The small molecule below binds the protein below.
Small molecule (SMILES): CC[n+]1ccc(-c2cc[n+](CC)cc2)cc1

Binding-site contacts:
Ligand atom C13 contacts residue GLU63 of chain 2.A at 3.9 Å.
Ligand atom C14 contacts residue LEU603 of chain 2.A at 3.8 Å (hydrophobic).
Ligand atom C08 contacts residue LEU632 of chain 2.A at 3.4 Å (hydrophobic).
Ligand atom C06 contacts residue LEU603 of chain 2.A at 4.4 Å (hydrophobic).
Ligand atom C14 contacts residue LEU632 of chain 2.A at 4.1 Å (hydrophobic).
Ligand atom N03 contacts residue THR64 of chain 2.A at 3.9 Å.
Ligand atom C06 contacts residue GLU63 of chain 2.A at 3.1 Å.
Ligand atom C12 contacts residue GLU63 of chain 2.A at 3.4 Å.
Ligand atom C10 contacts residue GLU63 of chain 2.A at 3.7 Å.
Ligand atom N04 contacts residue LEU632 of chain 2.A at 4.2 Å.
Ligand atom C18 contacts residue LEU632 of chain 2.A at 3.8 Å (hydrophobic).
Ligand atom N03 contacts residue GLY60 of chain 2.A at 4.2 Å.
Ligand atom C16 contacts residue GLU63 of chain 2.A at 4.3 Å.
Ligand atom C07 contacts residue GLY60 of chain 2.A at 3.5 Å.
Ligand atom C10 contacts residue LEU603 of chain 2.A at 3.4 Å (hydrophobic).
Ligand atom N03 contacts residue GLU63 of chain 2.A at 4.4 Å.
Ligand atom C13 contacts residue GLY60 of chain 2.A at 4.4 Å.
Ligand atom C14 contacts residue GLU63 of chain 2.A at 4.5 Å.
Ligand atom C15 contacts residue GLU63 of chain 2.A at 4.2 Å.
Ligand atom C11 contacts residue THR64 of chain 2.A at 4.2 Å.
Ligand atom C11 contacts residue GLU63 of chain 2.A at 3.5 Å.
Ligand atom C07 contacts residue THR64 of chain 2.A at 3.8 Å.
Ligand atom C11 contacts residue LEU603 of chain 2.A at 4.3 Å (hydrophobic).
Ligand atom C15 contacts residue THR64 of chain 2.A at 3.3 Å.
Ligand atom C09 contacts residue GLU63 of chain 2.A at 3.2 Å.
Ligand atom C05 contacts residue GLU63 of chain 2.A at 3.0 Å.

Sequence of chain 2.A:
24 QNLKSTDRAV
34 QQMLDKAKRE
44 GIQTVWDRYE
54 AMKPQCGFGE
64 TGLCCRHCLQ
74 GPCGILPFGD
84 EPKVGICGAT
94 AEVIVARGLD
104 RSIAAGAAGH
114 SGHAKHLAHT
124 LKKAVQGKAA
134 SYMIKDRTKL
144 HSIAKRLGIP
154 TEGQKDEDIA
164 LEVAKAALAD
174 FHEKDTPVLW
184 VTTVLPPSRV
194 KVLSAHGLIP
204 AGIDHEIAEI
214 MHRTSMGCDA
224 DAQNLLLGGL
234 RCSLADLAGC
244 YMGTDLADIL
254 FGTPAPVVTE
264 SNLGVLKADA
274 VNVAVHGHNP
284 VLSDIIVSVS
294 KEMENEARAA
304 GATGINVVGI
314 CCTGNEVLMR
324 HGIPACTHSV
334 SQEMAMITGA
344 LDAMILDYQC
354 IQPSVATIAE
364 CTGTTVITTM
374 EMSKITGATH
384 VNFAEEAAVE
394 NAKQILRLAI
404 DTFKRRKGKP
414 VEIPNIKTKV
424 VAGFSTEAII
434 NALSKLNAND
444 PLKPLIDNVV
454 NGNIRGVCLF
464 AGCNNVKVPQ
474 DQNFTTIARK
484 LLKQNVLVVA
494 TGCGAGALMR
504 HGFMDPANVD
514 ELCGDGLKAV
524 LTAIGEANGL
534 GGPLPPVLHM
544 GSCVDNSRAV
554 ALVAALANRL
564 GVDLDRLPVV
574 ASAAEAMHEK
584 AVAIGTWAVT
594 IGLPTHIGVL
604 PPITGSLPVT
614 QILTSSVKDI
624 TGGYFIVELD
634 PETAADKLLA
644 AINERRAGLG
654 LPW